This small molecule binds to this protein.
Small molecule (SMILES): CC(C)CC(CC(C)C)NC(=O)[C@@H]1CNC[C@H](N2CC(=O)N(c3ccccc3Cl)CC2(C)C)C1

Binding-site contacts:
Ligand atom C1 contacts residue ASP38 of chain 1.B at 3.4 Å.
Ligand atom C6 contacts residue ASP38 of chain 1.B at 3.9 Å.
Ligand atom CL1 contacts residue PHE119 of chain 1.B at 3.6 Å.
Ligand atom C15 contacts residue ASP38 of chain 1.B at 3.8 Å.
Ligand atom C2 contacts residue ASP226 of chain 1.B at 3.2 Å.
Ligand atom C11 contacts residue PHE124 of chain 1.B at 3.9 Å (hydrophobic).
Ligand atom CL1 contacts residue PRO118 of chain 1.B at 3.6 Å.
Ligand atom C15 contacts residue GLY228 of chain 1.B at 3.9 Å.
Ligand atom C9 contacts residue THR85 of chain 1.B at 3.5 Å.
Ligand atom O24 contacts residue SER84 of chain 1.B at 3.0 Å (h-bond).
Ligand atom N25 contacts residue TYR83 of chain 1.B at 3.8 Å.
Ligand atom C4 contacts residue ALA229 of chain 1.B at 3.9 Å (hydrophobic).
Ligand atom C14 contacts residue TYR83 of chain 1.B at 3.9 Å (hydrophobic).
Ligand atom C27 contacts residue TYR83 of chain 1.B at 3.8 Å (hydrophobic).
Ligand atom N3 contacts residue ASP38 of chain 1.B at 2.9 Å (salt-bridge).
Ligand atom C6 contacts residue TYR83 of chain 1.B at 3.8 Å (hydrophobic).
Ligand atom C18 contacts residue PHE124 of chain 1.B at 3.9 Å (hydrophobic).
Ligand atom O24 contacts residue TYR83 of chain 1.B at 3.5 Å.
Ligand atom C29 contacts residue GLY40 of chain 1.B at 3.9 Å.
Ligand atom C34 contacts residue GLY40 of chain 1.B at 3.4 Å.
Ligand atom C8 contacts residue THR85 of chain 1.B at 3.7 Å.
Ligand atom O13 contacts residue THR85 of chain 1.B at 3.0 Å (h-bond).
Ligand atom C4 contacts residue ASP226 of chain 1.B at 3.4 Å.
Ligand atom N3 contacts residue ASP226 of chain 1.B at 2.6 Å (salt-bridge).
Ligand atom C28 contacts residue GLY40 of chain 1.B at 3.9 Å.
Ligand atom C23 contacts residue TYR83 of chain 1.B at 3.6 Å (hydrophobic).
Ligand atom C30 contacts residue THR309 of chain 1.B at 3.5 Å.
Ligand atom C17 contacts residue PHE124 of chain 1.B at 3.7 Å (hydrophobic).
Ligand atom C1 contacts residue GLY40 of chain 1.B at 3.9 Å.
Ligand atom C5 contacts residue ASP38 of chain 1.B at 3.5 Å.
Ligand atom C4 contacts residue GLY228 of chain 1.B at 3.7 Å.
Ligand atom C33 contacts residue ILE137 of chain 1.B at 3.3 Å (hydrophobic).
Ligand atom C2 contacts residue GLY40 of chain 1.B at 3.8 Å.
Ligand atom C2 contacts residue ASP38 of chain 1.B at 3.6 Å.
Ligand atom C4 contacts residue ASP38 of chain 1.B at 3.5 Å.
Ligand atom C34 contacts residue SER41 of chain 1.B at 3.3 Å.
Ligand atom N25 contacts residue GLY40 of chain 1.B at 3.2 Å (h-bond).
Ligand atom N3 contacts residue GLY40 of chain 1.B at 3.9 Å.
Ligand atom C19 contacts residue GLN19 of chain 1.B at 3.6 Å.
Ligand atom C1 contacts residue TYR83 of chain 1.B at 4.0 Å (hydrophobic).

Sequence of chain 1.B:
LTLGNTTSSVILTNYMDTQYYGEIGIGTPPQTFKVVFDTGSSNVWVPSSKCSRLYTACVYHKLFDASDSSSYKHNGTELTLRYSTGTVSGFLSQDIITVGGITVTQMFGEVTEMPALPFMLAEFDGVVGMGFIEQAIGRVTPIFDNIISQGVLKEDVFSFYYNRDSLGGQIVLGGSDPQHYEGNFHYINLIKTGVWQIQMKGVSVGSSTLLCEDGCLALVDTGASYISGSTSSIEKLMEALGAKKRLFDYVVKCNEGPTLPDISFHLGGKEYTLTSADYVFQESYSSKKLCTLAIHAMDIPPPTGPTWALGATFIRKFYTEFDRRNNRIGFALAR